Sequence of chain 1.C:
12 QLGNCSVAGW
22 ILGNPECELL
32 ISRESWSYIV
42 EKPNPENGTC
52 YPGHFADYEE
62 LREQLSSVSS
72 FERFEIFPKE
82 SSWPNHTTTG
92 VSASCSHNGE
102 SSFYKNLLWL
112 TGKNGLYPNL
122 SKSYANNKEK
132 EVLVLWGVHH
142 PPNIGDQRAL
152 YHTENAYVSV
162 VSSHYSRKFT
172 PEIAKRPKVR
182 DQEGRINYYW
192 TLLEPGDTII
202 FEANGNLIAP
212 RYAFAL

Binding-site contacts:
Ligand atom N2 contacts residue ASN86 of chain 1.C at 3.1 Å (h-bond).
Ligand atom C2 contacts residue ASN86 of chain 1.C at 2.8 Å.
Ligand atom C7 contacts residue PRO85 of chain 1.C at 3.8 Å (hydrophobic).
Ligand atom N2 contacts residue PRO85 of chain 1.C at 3.7 Å.
Ligand atom O7 contacts residue ASN86 of chain 1.C at 4.2 Å.
Ligand atom O7 contacts residue PRO85 of chain 1.C at 2.8 Å.
Ligand atom C7 contacts residue LYS123 of chain 1.C at 4.0 Å.
Ligand atom C4 contacts residue ASN86 of chain 1.C at 4.4 Å.
Ligand atom C3 contacts residue ASN86 of chain 1.C at 4.0 Å.
Ligand atom O7 contacts residue SER83 of chain 1.C at 3.5 Å (h-bond).
Ligand atom C8 contacts residue LYS123 of chain 1.C at 4.0 Å.
Ligand atom C7 contacts residue ASN86 of chain 1.C at 4.0 Å.
Ligand atom O7 contacts residue LYS123 of chain 1.C at 3.3 Å (salt-bridge).
Ligand atom C1 contacts residue ASN86 of chain 1.C at 1.6 Å.
Ligand atom C5 contacts residue ASN86 of chain 1.C at 3.6 Å.
Ligand atom O5 contacts residue ASN86 of chain 1.C at 2.4 Å (h-bond).

A protein and the small-molecule ligand that binds it are described below.
Small molecule (SMILES): CC(=O)N[C@@H]1[C@@H](O)[C@H](O)[C@@H](CO)O[C@H]1O